Sequence of chain 38.C:
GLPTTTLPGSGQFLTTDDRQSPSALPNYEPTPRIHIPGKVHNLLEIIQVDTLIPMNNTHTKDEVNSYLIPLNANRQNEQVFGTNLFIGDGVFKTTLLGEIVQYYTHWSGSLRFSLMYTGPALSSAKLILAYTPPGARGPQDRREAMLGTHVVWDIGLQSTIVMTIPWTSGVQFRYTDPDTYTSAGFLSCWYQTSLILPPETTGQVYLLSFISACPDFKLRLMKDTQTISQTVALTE

Sequence of chain 38.A:
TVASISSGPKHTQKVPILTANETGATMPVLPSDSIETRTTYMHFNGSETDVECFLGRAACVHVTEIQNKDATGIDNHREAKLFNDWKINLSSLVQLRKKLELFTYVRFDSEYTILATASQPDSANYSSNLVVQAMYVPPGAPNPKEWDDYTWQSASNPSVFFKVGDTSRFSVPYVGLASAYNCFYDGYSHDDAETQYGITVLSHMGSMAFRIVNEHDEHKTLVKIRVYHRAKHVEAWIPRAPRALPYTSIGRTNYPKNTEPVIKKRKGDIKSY

This small molecule binds to this protein.
Small molecule (SMILES): Cc1cc(CCCCCOc2ccc(C3=NCCO3)cc2)on1

Binding-site contacts:
Ligand atom C4A contacts residue PRO174 of chain 38.A at 3.1 Å (hydrophobic).
Ligand atom C5A contacts residue VAL176 of chain 38.A at 3.6 Å (hydrophobic).
Ligand atom C5C contacts residue VAL191 of chain 38.A at 3.8 Å (hydrophobic).
Ligand atom C5A contacts residue ALA150 of chain 38.A at 3.6 Å (hydrophobic).
Ligand atom C4C contacts residue VAL188 of chain 38.A at 3.7 Å (hydrophobic).
Ligand atom C2A contacts residue TYR152 of chain 38.A at 3.6 Å (hydrophobic).
Ligand atom C1C contacts residue TYR128 of chain 38.A at 3.7 Å (hydrophobic).
Ligand atom C1C contacts residue LEU106 of chain 38.A at 3.8 Å (hydrophobic).
Ligand atom C4B contacts residue TYR152 of chain 38.A at 3.8 Å (hydrophobic).
Ligand atom N3A contacts residue TYR152 of chain 38.A at 3.5 Å.
Ligand atom N3A contacts residue ALA24 of chain 38.C at 3.8 Å.
Ligand atom C4 contacts residue LEU106 of chain 38.A at 3.9 Å (hydrophobic).
Ligand atom C5B contacts residue PHE186 of chain 38.A at 3.9 Å (hydrophobic).
Ligand atom C3B contacts residue VAL188 of chain 38.A at 3.8 Å (hydrophobic).
Ligand atom O1B contacts residue ILE104 of chain 38.A at 3.9 Å.
Ligand atom C6B contacts residue TYR128 of chain 38.A at 3.3 Å (hydrophobic).
Ligand atom N3A contacts residue PRO174 of chain 38.A at 3.7 Å.
Ligand atom N2 contacts residue LEU106 of chain 38.A at 3.8 Å.
Ligand atom C2C contacts residue MET221 of chain 38.A at 3.8 Å (hydrophobic).
Ligand atom C2C contacts residue TYR197 of chain 38.A at 3.7 Å (hydrophobic).
Ligand atom C4C contacts residue VAL191 of chain 38.A at 3.0 Å (hydrophobic).
Ligand atom C5B contacts residue TYR128 of chain 38.A at 4.0 Å (hydrophobic).
Ligand atom C3C contacts residue TYR128 of chain 38.A at 3.4 Å (hydrophobic).
Ligand atom C1B contacts residue ILE104 of chain 38.A at 4.0 Å (hydrophobic).
Ligand atom C6B contacts residue ILE104 of chain 38.A at 3.6 Å (hydrophobic).
Ligand atom C5 contacts residue LEU106 of chain 38.A at 3.8 Å (hydrophobic).
Ligand atom C5A contacts residue PHE186 of chain 38.A at 3.5 Å (hydrophobic).
Ligand atom C1B contacts residue VAL188 of chain 38.A at 3.8 Å (hydrophobic).
Ligand atom O1A contacts residue PHE186 of chain 38.A at 3.0 Å.
Ligand atom O1 contacts residue MET221 of chain 38.A at 3.8 Å.
Ligand atom O1 contacts residue LEU106 of chain 38.A at 3.8 Å.
Ligand atom C2A contacts residue PHE186 of chain 38.A at 3.3 Å (hydrophobic).
Ligand atom C1B contacts residue TYR128 of chain 38.A at 3.6 Å (hydrophobic).
Ligand atom C4 contacts residue TYR197 of chain 38.A at 3.8 Å (hydrophobic).
Ligand atom C5B contacts residue MET224 of chain 38.A at 3.9 Å (hydrophobic).
Ligand atom C2B contacts residue VAL188 of chain 38.A at 3.5 Å (hydrophobic).
Ligand atom C3B contacts residue TYR152 of chain 38.A at 3.7 Å (hydrophobic).
Ligand atom C4B contacts residue PHE186 of chain 38.A at 3.6 Å (hydrophobic).
Ligand atom O1B contacts residue TYR128 of chain 38.A at 3.4 Å (h-bond).
Ligand atom N3A contacts residue PHE186 of chain 38.A at 4.0 Å.